The protein below binds the small molecule below.
Small molecule (SMILES): CCOc1ccc(Nc2c(C)c(N[C@H]3CCCNC3)nc3ccnn23)cc1

Binding-site contacts:
Ligand atom C4 contacts residue LEU153 of chain 1.E at 3.5 Å (hydrophobic).
Ligand atom N6 contacts residue VAL38 of chain 1.E at 3.8 Å.
Ligand atom C22 contacts residue GLU150 of chain 1.E at 3.4 Å.
Ligand atom C11 contacts residue VAL78 of chain 1.E at 3.6 Å (hydrophobic).
Ligand atom C4 contacts residue VAL38 of chain 1.E at 3.7 Å (hydrophobic).
Ligand atom N2 contacts residue LEU153 of chain 1.E at 3.8 Å.
Ligand atom C19 contacts residue VAL38 of chain 1.E at 3.9 Å (hydrophobic).
Ligand atom N2 contacts residue LEU101 of chain 1.E at 3.8 Å.
Ligand atom C11 contacts residue LEU101 of chain 1.E at 3.6 Å (hydrophobic).
Ligand atom C27 contacts residue GLN40 of chain 1.E at 3.1 Å.
Ligand atom C22 contacts residue ASP167 of chain 1.E at 3.5 Å.
Ligand atom N12 contacts residue GLU150 of chain 1.E at 2.8 Å (salt-bridge).
Ligand atom N9 contacts residue LEU101 of chain 1.E at 2.8 Å (h-bond).
Ligand atom C13 contacts residue CYS100 of chain 1.E at 3.9 Å (hydrophobic).
Ligand atom C11 contacts residue ALA51 of chain 1.E at 3.9 Å (hydrophobic).
Ligand atom C11 contacts residue GLU99 of chain 1.E at 3.3 Å.
Ligand atom N12 contacts residue ASP167 of chain 1.E at 2.7 Å (salt-bridge).
Ligand atom C5 contacts residue LEU153 of chain 1.E at 3.6 Å (hydrophobic).
Ligand atom C23 contacts residue GLU150 of chain 1.E at 3.4 Å.
Ligand atom N7 contacts residue LEU101 of chain 1.E at 3.0 Å (h-bond).
Ligand atom C15 contacts residue VAL38 of chain 1.E at 3.9 Å (hydrophobic).
Ligand atom C17 contacts residue CYS100 of chain 1.E at 3.2 Å (hydrophobic).
Ligand atom N7 contacts residue GLU99 of chain 1.E at 3.7 Å.
Ligand atom C3 contacts residue VAL38 of chain 1.E at 3.9 Å (hydrophobic).
Ligand atom C22 contacts residue LEU153 of chain 1.E at 3.7 Å (hydrophobic).
Ligand atom C17 contacts residue LEU101 of chain 1.E at 3.3 Å (hydrophobic).
Ligand atom C13 contacts residue LEU101 of chain 1.E at 3.4 Å (hydrophobic).
Ligand atom N12 contacts residue ASN151 of chain 1.E at 3.1 Å (h-bond).
Ligand atom C24 contacts residue GLN40 of chain 1.E at 2.6 Å.
Ligand atom C25 contacts residue VAL38 of chain 1.E at 3.8 Å (hydrophobic).
Ligand atom C23 contacts residue ASN151 of chain 1.E at 3.6 Å.
Ligand atom C1 contacts residue LEU153 of chain 1.E at 3.7 Å (hydrophobic).
Ligand atom N6 contacts residue LEU153 of chain 1.E at 3.5 Å.
Ligand atom C20 contacts residue GLN40 of chain 1.E at 3.7 Å.
Ligand atom N12 contacts residue THR166 of chain 1.E at 3.8 Å.
Ligand atom C1 contacts residue LEU101 of chain 1.E at 3.4 Å (hydrophobic).
Ligand atom C23 contacts residue ASP167 of chain 1.E at 3.6 Å.
Ligand atom C26 contacts residue ASP167 of chain 1.E at 3.7 Å.
Ligand atom C3 contacts residue LEU153 of chain 1.E at 3.6 Å (hydrophobic).
Ligand atom N7 contacts residue ALA51 of chain 1.E at 3.6 Å.

Sequence of chain 1.E:
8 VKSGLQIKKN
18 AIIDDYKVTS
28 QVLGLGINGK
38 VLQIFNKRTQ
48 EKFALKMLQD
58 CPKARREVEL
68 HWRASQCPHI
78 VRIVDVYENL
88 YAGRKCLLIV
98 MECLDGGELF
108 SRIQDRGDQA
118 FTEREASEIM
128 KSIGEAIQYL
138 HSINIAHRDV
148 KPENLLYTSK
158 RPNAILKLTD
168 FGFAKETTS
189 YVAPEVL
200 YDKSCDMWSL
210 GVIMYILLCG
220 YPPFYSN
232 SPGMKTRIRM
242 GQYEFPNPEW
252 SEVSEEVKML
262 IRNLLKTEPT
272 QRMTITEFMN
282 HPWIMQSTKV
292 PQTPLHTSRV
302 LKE